A protein and the small-molecule ligand that binds it are described below.
Small molecule (SMILES): CC(=O)N[C@H]1[C@H](O[C@H]2[C@H](O)[C@@H](NC(C)=O)CO[C@@H]2CO)O[C@H](CO)[C@@H](O)[C@@H]1O

Sequence of chain 2.A:
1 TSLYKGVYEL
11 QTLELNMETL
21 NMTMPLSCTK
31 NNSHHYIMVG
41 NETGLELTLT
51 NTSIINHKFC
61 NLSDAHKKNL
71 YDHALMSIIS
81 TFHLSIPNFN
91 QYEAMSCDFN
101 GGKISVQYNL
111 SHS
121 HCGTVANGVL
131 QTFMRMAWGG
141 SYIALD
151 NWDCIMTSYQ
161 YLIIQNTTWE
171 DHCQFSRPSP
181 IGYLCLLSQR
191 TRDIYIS

Binding-site contacts:
Ligand atom O5 contacts residue LYS30 of chain 2.A at 3.8 Å.
Ligand atom C5 contacts residue ASN31 of chain 2.A at 3.7 Å.
Ligand atom C1 contacts residue LYS30 of chain 2.A at 4.5 Å.
Ligand atom N2 contacts residue HIS34 of chain 2.A at 4.2 Å.
Ligand atom C6 contacts residue SER54 of chain 2.D at 3.8 Å.
Ligand atom C6 contacts residue GLY55 of chain 2.D at 4.1 Å.
Ligand atom C2 contacts residue ASN31 of chain 2.A at 2.5 Å.
Ligand atom O5 contacts residue ASN31 of chain 2.A at 2.4 Å (h-bond).
Ligand atom C4 contacts residue ASN31 of chain 2.A at 4.3 Å.
Ligand atom C5 contacts residue HIS34 of chain 2.A at 4.2 Å.
Ligand atom C3 contacts residue ASN31 of chain 2.A at 3.8 Å.
Ligand atom C7 contacts residue ASN31 of chain 2.A at 3.4 Å.
Ligand atom C1 contacts residue ASN31 of chain 2.A at 1.4 Å.
Ligand atom C7 contacts residue SER33 of chain 2.A at 4.0 Å.
Ligand atom C5 contacts residue LYS30 of chain 2.A at 4.2 Å.
Ligand atom C2 contacts residue SER33 of chain 2.A at 4.0 Å.
Ligand atom C4 contacts residue HIS34 of chain 2.A at 4.2 Å.
Ligand atom C8 contacts residue GLY55 of chain 2.D at 4.1 Å.
Ligand atom C1 contacts residue SER33 of chain 2.A at 4.1 Å.
Ligand atom O5 contacts residue HIS34 of chain 2.A at 4.5 Å.
Ligand atom O6 contacts residue GLY55 of chain 2.D at 3.7 Å.
Ligand atom C8 contacts residue ASN31 of chain 2.A at 4.5 Å.
Ligand atom C3 contacts residue SER33 of chain 2.A at 4.3 Å.
Ligand atom C2 contacts residue HIS34 of chain 2.A at 4.2 Å.
Ligand atom C3 contacts residue HIS34 of chain 2.A at 3.7 Å.
Ligand atom O6 contacts residue SER54 of chain 2.D at 4.2 Å.
Ligand atom C6 contacts residue LYS30 of chain 2.A at 4.0 Å.
Ligand atom C8 contacts residue SER33 of chain 2.A at 3.8 Å.
Ligand atom N2 contacts residue ASN31 of chain 2.A at 2.9 Å (h-bond).
Ligand atom O7 contacts residue ASN31 of chain 2.A at 3.5 Å (h-bond).
Ligand atom O7 contacts residue HIS34 of chain 2.A at 4.2 Å.
Ligand atom C1 contacts residue HIS34 of chain 2.A at 3.8 Å.
Ligand atom N2 contacts residue SER33 of chain 2.A at 3.1 Å (h-bond).
Ligand atom O4 contacts residue HIS34 of chain 2.A at 4.0 Å.
Ligand atom C8 contacts residue ARG53 of chain 2.D at 4.1 Å.

Sequence of chain 2.D:
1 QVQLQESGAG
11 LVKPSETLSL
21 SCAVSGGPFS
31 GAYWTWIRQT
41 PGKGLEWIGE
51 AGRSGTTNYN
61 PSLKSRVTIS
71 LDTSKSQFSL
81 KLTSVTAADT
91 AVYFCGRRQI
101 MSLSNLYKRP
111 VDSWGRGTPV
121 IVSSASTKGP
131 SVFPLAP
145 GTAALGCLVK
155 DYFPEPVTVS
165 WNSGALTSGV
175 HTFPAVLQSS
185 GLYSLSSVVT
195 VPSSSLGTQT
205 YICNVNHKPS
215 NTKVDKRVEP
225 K